Binding-site contacts:
Ligand atom P contacts residue LYS68 of chain 1.A at 3.3 Å.
Ligand atom P contacts residue GLY64 of chain 1.A at 3.9 Å.
Ligand atom C5' contacts residue GLY64 of chain 1.A at 3.1 Å.
Ligand atom OP1 contacts residue VAL65 of chain 1.A at 3.3 Å (h-bond).
Ligand atom OP1 contacts residue LYS68 of chain 1.A at 2.6 Å (salt-bridge).
Ligand atom OP3 contacts residue LYS35 of chain 1.A at 2.6 Å (salt-bridge).
Ligand atom P contacts residue VAL65 of chain 1.A at 3.8 Å.
Ligand atom P contacts residue LYS35 of chain 1.A at 3.7 Å.
Ligand atom C5' contacts residue GLY66 of chain 1.A at 3.5 Å.
Ligand atom C3' contacts residue LYS68 of chain 1.A at 3.8 Å.
Ligand atom OP2 contacts residue LYS35 of chain 1.A at 3.9 Å.
Ligand atom OP1 contacts residue GLY66 of chain 1.A at 2.7 Å (h-bond).
Ligand atom OP1 contacts residue LEU62 of chain 1.A at 3.7 Å.
Ligand atom N3 contacts residue ALA38 of chain 1.A at 3.6 Å.
Ligand atom P contacts residue LYS68 of chain 1.A at 3.7 Å.
Ligand atom OP1 contacts residue GLY64 of chain 1.A at 2.9 Å (h-bond).
Ligand atom OP2 contacts residue THR67 of chain 1.A at 3.8 Å.
Ligand atom C5' contacts residue TYR39 of chain 1.A at 3.3 Å (hydrophobic).
Ligand atom OP1 contacts residue NA1 of chain 1.I at 2.5 Å (h-bond).
Ligand atom O3' contacts residue VAL65 of chain 1.A at 3.8 Å.
Ligand atom O4' contacts residue ALA38 of chain 1.A at 3.4 Å.
Ligand atom OP1 contacts residue ILE69 of chain 1.A at 2.9 Å (h-bond).
Ligand atom C3' contacts residue GLY66 of chain 1.A at 3.7 Å.
Ligand atom OP2 contacts residue GLY66 of chain 1.A at 3.8 Å.
Ligand atom O5' contacts residue GLY66 of chain 1.A at 3.4 Å.
Ligand atom OP2 contacts residue LYS68 of chain 1.A at 3.0 Å.
Ligand atom OP2 contacts residue VAL65 of chain 1.A at 3.7 Å.
Ligand atom OP1 contacts residue LYS68 of chain 1.A at 3.5 Å (salt-bridge).
Ligand atom O5' contacts residue LYS35 of chain 1.A at 3.9 Å.
Ligand atom OP1 contacts residue THR67 of chain 1.A at 3.6 Å (h-bond).
Ligand atom O3' contacts residue GLY64 of chain 1.A at 3.4 Å.
Ligand atom C1' contacts residue ALA38 of chain 1.A at 3.9 Å (hydrophobic).
Ligand atom OP2 contacts residue LYS68 of chain 1.A at 3.0 Å (salt-bridge).
Ligand atom C4' contacts residue GLY64 of chain 1.A at 3.2 Å.
Ligand atom O3' contacts residue LYS68 of chain 1.A at 3.8 Å.
Ligand atom P contacts residue GLY66 of chain 1.A at 3.6 Å.
Ligand atom O3' contacts residue ILE69 of chain 1.A at 3.6 Å.
Ligand atom OP1 contacts residue PRO63 of chain 1.A at 3.7 Å.
Ligand atom P contacts residue NA1 of chain 1.I at 3.5 Å.
Ligand atom OP2 contacts residue NA1 of chain 1.I at 3.7 Å.

The small molecule below binds the protein below.
Small molecule (SMILES): Cc1cn([C@H]2C[C@H](O[P](=O)(O)OC[C@H]3O[C@@H](n4ccc(N)nc4=O)C[C@@H]3O[P](=O)(O)OC[C@H]3O[C@@H](n4cnc5c(=O)nc(N)[nH]c54)C[C@@H]3O[P](=O)(O)OC[C@H]3O[C@@H](n4cnc5c(=O)nc(N)[nH]c54)C[C@@H]3O)[C@@H](CO[P](=O)(O)O[C@H]3C[C@H](n4cnc5c(=O)nc(N)[nH]c54)O[C@@H]3COP(=O)(O)O)O2)c(=O)[nH]c1=O

Sequence of chain 1.A:
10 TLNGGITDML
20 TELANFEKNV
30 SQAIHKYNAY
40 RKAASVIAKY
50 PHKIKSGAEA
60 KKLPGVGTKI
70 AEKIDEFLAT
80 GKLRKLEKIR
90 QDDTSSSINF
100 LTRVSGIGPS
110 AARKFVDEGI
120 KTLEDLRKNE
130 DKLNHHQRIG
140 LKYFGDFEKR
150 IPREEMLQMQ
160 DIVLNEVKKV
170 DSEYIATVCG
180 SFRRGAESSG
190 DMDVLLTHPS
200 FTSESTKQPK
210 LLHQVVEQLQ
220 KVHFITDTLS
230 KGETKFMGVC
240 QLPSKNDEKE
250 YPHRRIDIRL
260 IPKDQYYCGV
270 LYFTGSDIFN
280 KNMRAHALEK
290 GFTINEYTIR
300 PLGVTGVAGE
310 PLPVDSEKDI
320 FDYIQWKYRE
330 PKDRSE